Sequence of chain 35.A:
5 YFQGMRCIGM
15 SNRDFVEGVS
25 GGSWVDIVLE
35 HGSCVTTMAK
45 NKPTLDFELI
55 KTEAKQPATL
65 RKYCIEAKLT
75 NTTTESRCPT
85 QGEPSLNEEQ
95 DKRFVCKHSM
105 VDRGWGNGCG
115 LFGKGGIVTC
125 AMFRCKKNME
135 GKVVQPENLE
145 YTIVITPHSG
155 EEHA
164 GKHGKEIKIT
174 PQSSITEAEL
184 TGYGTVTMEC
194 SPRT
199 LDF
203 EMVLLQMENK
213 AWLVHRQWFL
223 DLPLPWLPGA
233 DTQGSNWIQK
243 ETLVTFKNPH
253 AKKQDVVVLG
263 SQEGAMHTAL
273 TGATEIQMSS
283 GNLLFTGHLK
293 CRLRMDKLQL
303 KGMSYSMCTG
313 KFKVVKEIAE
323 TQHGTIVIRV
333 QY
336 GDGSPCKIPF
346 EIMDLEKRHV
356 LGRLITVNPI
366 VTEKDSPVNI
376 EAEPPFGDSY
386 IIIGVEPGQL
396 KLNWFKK

Sequence of chain 35.B:
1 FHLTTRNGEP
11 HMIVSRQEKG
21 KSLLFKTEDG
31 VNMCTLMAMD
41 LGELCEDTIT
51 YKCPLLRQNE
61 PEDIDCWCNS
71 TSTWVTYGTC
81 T

Binding-site contacts:
Ligand atom O6 contacts residue NAG1 of chain 35.N at 4.1 Å.
Ligand atom C6 contacts residue NAG1 of chain 35.N at 3.4 Å.
Ligand atom C2 contacts residue ASN75 of chain 35.A at 2.6 Å.
Ligand atom O6 contacts residue ASN75 of chain 35.A at 3.8 Å.
Ligand atom O5 contacts residue THR48 of chain 35.B at 4.0 Å.
Ligand atom C6 contacts residue CYS45 of chain 35.B at 4.4 Å (hydrophobic).
Ligand atom C5 contacts residue NAG1 of chain 35.N at 3.7 Å.
Ligand atom O4 contacts residue NAG1 of chain 35.N at 1.6 Å.
Ligand atom O6 contacts residue GLU46 of chain 35.B at 3.8 Å.
Ligand atom C8 contacts residue MET126 of chain 35.A at 3.7 Å (hydrophobic).
Ligand atom C3 contacts residue NAG1 of chain 35.N at 3.3 Å.
Ligand atom C2 contacts residue NAG1 of chain 35.N at 4.1 Å.
Ligand atom O6 contacts residue CYS45 of chain 35.B at 3.4 Å (h-bond).
Ligand atom C8 contacts residue PHE98 of chain 35.A at 3.6 Å (hydrophobic).
Ligand atom O6 contacts residue THR48 of chain 35.B at 4.0 Å.
Ligand atom N2 contacts residue ASN75 of chain 35.A at 3.0 Å (h-bond).
Ligand atom C8 contacts residue ASN75 of chain 35.A at 3.0 Å.
Ligand atom C6 contacts residue ASN75 of chain 35.A at 3.8 Å.
Ligand atom C5 contacts residue ASN75 of chain 35.A at 3.2 Å.
Ligand atom C4 contacts residue NAG1 of chain 35.N at 2.9 Å.
Ligand atom C6 contacts residue THR48 of chain 35.B at 4.4 Å.
Ligand atom C4 contacts residue ASN75 of chain 35.A at 4.0 Å.
Ligand atom C7 contacts residue ASN75 of chain 35.A at 2.8 Å.
Ligand atom O5 contacts residue ASN75 of chain 35.A at 2.1 Å (h-bond).
Ligand atom C7 contacts residue MET126 of chain 35.A at 3.8 Å (hydrophobic).
Ligand atom O3 contacts residue NAG1 of chain 35.N at 2.4 Å (h-bond).
Ligand atom C1 contacts residue ASN75 of chain 35.A at 1.3 Å.
Ligand atom C3 contacts residue ASN75 of chain 35.A at 3.5 Å.
Ligand atom O7 contacts residue MET126 of chain 35.A at 3.1 Å.
Ligand atom O7 contacts residue ASN75 of chain 35.A at 3.2 Å (h-bond).

A protein and the small-molecule ligand that binds it are described below.
Small molecule (SMILES): CC(=O)N[C@@H]1[C@@H](O)[C@H](O)[C@@H](CO)O[C@H]1O